Binding-site contacts:
Ligand atom C1 contacts residue GLN567 of chain 1.C at 4.2 Å.
Ligand atom C8 contacts residue THR320 of chain 1.C at 3.8 Å.
Ligand atom O6 contacts residue THR568 of chain 1.C at 3.9 Å.
Ligand atom C5 contacts residue ASN318 of chain 1.C at 3.6 Å.
Ligand atom O5 contacts residue ASN318 of chain 1.C at 2.3 Å (h-bond).
Ligand atom O5 contacts residue GLN567 of chain 1.C at 3.4 Å (h-bond).
Ligand atom C4 contacts residue ASN318 of chain 1.C at 4.2 Å.
Ligand atom C5 contacts residue GLN567 of chain 1.C at 4.0 Å.
Ligand atom O7 contacts residue ASN318 of chain 1.C at 3.9 Å.
Ligand atom O6 contacts residue ASN318 of chain 1.C at 4.5 Å.
Ligand atom C8 contacts residue ASN318 of chain 1.C at 3.4 Å.
Ligand atom C2 contacts residue GLN567 of chain 1.C at 4.5 Å.
Ligand atom C4 contacts residue GLN567 of chain 1.C at 4.2 Å.
Ligand atom C7 contacts residue ASN318 of chain 1.C at 3.0 Å.
Ligand atom C2 contacts residue ASN318 of chain 1.C at 2.5 Å.
Ligand atom O6 contacts residue GLN567 of chain 1.C at 3.5 Å (h-bond).
Ligand atom C6 contacts residue GLN567 of chain 1.C at 3.8 Å.
Ligand atom C3 contacts residue ASN318 of chain 1.C at 3.9 Å.
Ligand atom N2 contacts residue ASN318 of chain 1.C at 2.4 Å (h-bond).
Ligand atom C1 contacts residue ASN318 of chain 1.C at 1.4 Å.

Sequence of chain 1.C:
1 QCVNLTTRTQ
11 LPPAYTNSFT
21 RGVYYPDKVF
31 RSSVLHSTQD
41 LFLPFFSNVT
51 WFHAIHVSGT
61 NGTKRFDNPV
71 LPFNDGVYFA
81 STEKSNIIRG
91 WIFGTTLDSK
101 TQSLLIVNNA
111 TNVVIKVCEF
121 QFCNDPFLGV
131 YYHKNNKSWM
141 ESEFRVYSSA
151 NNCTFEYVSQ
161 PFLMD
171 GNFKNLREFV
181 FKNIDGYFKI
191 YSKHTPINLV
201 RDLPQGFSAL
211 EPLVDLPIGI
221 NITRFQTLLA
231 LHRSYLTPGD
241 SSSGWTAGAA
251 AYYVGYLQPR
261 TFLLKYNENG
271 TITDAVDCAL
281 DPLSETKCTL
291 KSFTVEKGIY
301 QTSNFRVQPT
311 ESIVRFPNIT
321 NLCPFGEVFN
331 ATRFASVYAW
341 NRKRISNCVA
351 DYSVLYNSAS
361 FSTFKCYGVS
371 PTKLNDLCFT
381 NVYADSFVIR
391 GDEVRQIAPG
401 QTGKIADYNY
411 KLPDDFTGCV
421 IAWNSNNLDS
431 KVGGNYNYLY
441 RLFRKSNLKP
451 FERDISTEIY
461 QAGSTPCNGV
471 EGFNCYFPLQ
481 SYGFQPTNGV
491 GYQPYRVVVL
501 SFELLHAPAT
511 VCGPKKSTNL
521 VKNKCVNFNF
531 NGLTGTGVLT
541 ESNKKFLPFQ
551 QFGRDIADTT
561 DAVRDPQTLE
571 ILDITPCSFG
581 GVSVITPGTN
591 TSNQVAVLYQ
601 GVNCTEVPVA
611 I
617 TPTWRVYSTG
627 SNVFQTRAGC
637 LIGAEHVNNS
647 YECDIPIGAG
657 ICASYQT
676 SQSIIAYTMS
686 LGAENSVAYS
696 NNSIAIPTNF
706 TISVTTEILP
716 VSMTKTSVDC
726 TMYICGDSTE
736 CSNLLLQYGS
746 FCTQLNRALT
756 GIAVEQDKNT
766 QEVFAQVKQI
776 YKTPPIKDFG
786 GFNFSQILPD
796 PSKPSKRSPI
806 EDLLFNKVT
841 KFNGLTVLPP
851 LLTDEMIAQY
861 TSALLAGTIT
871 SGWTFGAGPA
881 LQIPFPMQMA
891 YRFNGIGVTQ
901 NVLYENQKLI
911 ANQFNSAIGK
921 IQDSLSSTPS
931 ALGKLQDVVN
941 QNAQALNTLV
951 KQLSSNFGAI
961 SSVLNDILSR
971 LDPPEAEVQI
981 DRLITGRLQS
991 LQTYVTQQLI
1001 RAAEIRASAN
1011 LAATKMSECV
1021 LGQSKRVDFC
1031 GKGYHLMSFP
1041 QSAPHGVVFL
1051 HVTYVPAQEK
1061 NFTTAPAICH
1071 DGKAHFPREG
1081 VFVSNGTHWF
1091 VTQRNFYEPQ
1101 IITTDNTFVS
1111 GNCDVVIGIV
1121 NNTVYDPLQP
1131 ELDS

A small-molecule ligand and the protein it binds are described below.
Small molecule (SMILES): CC(=O)N[C@@H]1[C@@H](O)[C@H](O)[C@@H](CO)O[C@H]1O